Binding-site contacts:
Ligand atom CAJ contacts residue PRO499 of chain 1.H at 3.2 Å (hydrophobic).
Ligand atom CAI contacts residue TYR471 of chain 1.H at 3.5 Å (hydrophobic).
Ligand atom CAJ contacts residue TYR753 of chain 1.H at 3.7 Å (hydrophobic).
Ligand atom OAE contacts residue SER675 of chain 1.H at 2.6 Å (h-bond).
Ligand atom NAY contacts residue TYR471 of chain 1.H at 3.6 Å.
Ligand atom OAD contacts residue SER675 of chain 1.H at 2.5 Å (h-bond).
Ligand atom OAD contacts residue GLY674 of chain 1.H at 3.5 Å.
Ligand atom CAJ contacts residue TYR471 of chain 1.H at 3.3 Å (hydrophobic).
Ligand atom CAZ contacts residue TYR471 of chain 1.H at 3.3 Å (hydrophobic).
Ligand atom NAP contacts residue PRO499 of chain 1.H at 3.0 Å (h-bond).
Ligand atom FAF contacts residue PRO499 of chain 1.H at 3.1 Å.
Ligand atom FAH contacts residue GLU423 of chain 1.H at 4.0 Å.
Ligand atom CAW contacts residue TYR471 of chain 1.H at 3.3 Å (hydrophobic).
Ligand atom CAT contacts residue ARG506 of chain 1.H at 3.6 Å.
Ligand atom FAF contacts residue TYR426 of chain 1.H at 3.6 Å.
Ligand atom FAG contacts residue TYR753 of chain 1.H at 3.4 Å.
Ligand atom NAP contacts residue THR501 of chain 1.H at 3.5 Å (h-bond).
Ligand atom FAF contacts residue TYR471 of chain 1.H at 3.4 Å.
Ligand atom CAK contacts residue THR707 of chain 1.H at 3.8 Å.
Ligand atom NAP contacts residue TYR471 of chain 1.H at 3.7 Å.
Ligand atom CAV contacts residue PRO499 of chain 1.H at 3.5 Å (hydrophobic).
Ligand atom PBA contacts residue SER675 of chain 1.H at 3.1 Å.
Ligand atom CAT contacts residue THR501 of chain 1.H at 3.5 Å.
Ligand atom OAA contacts residue LEU500 of chain 1.H at 3.3 Å.
Ligand atom CAR contacts residue TYR471 of chain 1.H at 3.6 Å (hydrophobic).
Ligand atom CAU contacts residue ARG506 of chain 1.H at 3.6 Å.
Ligand atom CAS contacts residue TYR753 of chain 1.H at 3.8 Å (hydrophobic).
Ligand atom CAS contacts residue TYR471 of chain 1.H at 3.2 Å (hydrophobic).
Ligand atom CAV contacts residue TYR471 of chain 1.H at 3.3 Å (hydrophobic).
Ligand atom OAA contacts residue THR501 of chain 1.H at 2.8 Å (h-bond).
Ligand atom CAU contacts residue TYR471 of chain 1.H at 3.9 Å (hydrophobic).
Ligand atom CAL contacts residue THR707 of chain 1.H at 3.7 Å.
Ligand atom CAZ contacts residue TYR753 of chain 1.H at 3.9 Å (hydrophobic).
Ligand atom FAH contacts residue TYR471 of chain 1.H at 2.8 Å.
Ligand atom CAO contacts residue SER675 of chain 1.H at 4.0 Å.
Ligand atom OAQ contacts residue THR707 of chain 1.H at 3.5 Å (h-bond).
Ligand atom CAT contacts residue TYR471 of chain 1.H at 3.8 Å (hydrophobic).
Ligand atom FAF contacts residue TYR753 of chain 1.H at 3.8 Å.
Ligand atom OAB contacts residue ARG506 of chain 1.H at 2.7 Å (salt-bridge).
Ligand atom OAA contacts residue ARG506 of chain 1.H at 2.4 Å (salt-bridge).

This small molecule binds to this protein.
Small molecule (SMILES): O=c1[nH]c2cc(C(F)(F)F)c(N3CCOCC3)cc2n(CP(=O)(O)O)c1=O

Sequence of chain 1.H:
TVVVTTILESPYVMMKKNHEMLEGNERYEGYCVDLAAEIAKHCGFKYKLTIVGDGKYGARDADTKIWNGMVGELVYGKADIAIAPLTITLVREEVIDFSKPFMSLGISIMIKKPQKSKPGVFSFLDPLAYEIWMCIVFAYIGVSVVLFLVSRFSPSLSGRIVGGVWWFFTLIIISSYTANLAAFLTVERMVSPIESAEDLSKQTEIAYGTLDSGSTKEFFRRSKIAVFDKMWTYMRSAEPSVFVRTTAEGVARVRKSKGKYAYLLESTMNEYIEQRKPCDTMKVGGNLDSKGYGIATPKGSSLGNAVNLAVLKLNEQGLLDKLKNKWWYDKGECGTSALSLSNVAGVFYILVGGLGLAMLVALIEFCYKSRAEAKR